Sequence of chain 60.E:
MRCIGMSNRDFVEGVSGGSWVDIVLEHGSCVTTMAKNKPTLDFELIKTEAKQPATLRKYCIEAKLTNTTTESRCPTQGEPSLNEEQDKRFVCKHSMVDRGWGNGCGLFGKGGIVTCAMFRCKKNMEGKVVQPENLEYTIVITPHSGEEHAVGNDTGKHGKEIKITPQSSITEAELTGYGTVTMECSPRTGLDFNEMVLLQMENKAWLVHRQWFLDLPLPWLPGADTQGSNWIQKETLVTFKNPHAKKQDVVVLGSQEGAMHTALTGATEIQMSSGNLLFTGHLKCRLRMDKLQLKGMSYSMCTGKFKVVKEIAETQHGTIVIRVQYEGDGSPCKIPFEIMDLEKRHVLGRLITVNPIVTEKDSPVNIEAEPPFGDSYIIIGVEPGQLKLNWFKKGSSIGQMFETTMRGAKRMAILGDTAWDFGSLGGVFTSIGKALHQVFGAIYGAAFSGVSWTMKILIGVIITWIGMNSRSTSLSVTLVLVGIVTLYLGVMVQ

Binding-site contacts:
Ligand atom C1 contacts residue HIS158 of chain 60.E at 3.8 Å.
Ligand atom N2 contacts residue ASN153 of chain 60.E at 2.9 Å (h-bond).
Ligand atom O5 contacts residue THR155 of chain 60.E at 3.8 Å.
Ligand atom C6 contacts residue LYS157 of chain 60.E at 4.2 Å.
Ligand atom O5 contacts residue GLY156 of chain 60.E at 4.3 Å.
Ligand atom N2 contacts residue HIS149 of chain 60.E at 3.4 Å.
Ligand atom O5 contacts residue HIS158 of chain 60.E at 3.1 Å.
Ligand atom C5 contacts residue ASN153 of chain 60.E at 3.7 Å.
Ligand atom O7 contacts residue THR155 of chain 60.E at 4.1 Å.
Ligand atom O5 contacts residue ASN153 of chain 60.E at 2.4 Å (h-bond).
Ligand atom C7 contacts residue ASN153 of chain 60.E at 3.5 Å.
Ligand atom C8 contacts residue GLY102 of chain 53.E at 4.2 Å.
Ligand atom O3 contacts residue HIS149 of chain 60.E at 4.1 Å.
Ligand atom C3 contacts residue ASN153 of chain 60.E at 3.8 Å.
Ligand atom C1 contacts residue ASN153 of chain 60.E at 1.4 Å.
Ligand atom C2 contacts residue HIS149 of chain 60.E at 3.6 Å.
Ligand atom O7 contacts residue ASN153 of chain 60.E at 3.8 Å.
Ligand atom O6 contacts residue LYS157 of chain 60.E at 4.2 Å.
Ligand atom C6 contacts residue THR155 of chain 60.E at 4.4 Å.
Ligand atom C5 contacts residue HIS158 of chain 60.E at 4.3 Å.
Ligand atom C4 contacts residue ASN153 of chain 60.E at 4.2 Å.
Ligand atom C1 contacts residue HIS149 of chain 60.E at 4.2 Å.
Ligand atom C6 contacts residue HIS158 of chain 60.E at 4.3 Å.
Ligand atom O6 contacts residue HIS158 of chain 60.E at 3.8 Å.
Ligand atom C5 contacts residue THR155 of chain 60.E at 3.9 Å.
Ligand atom C1 contacts residue THR155 of chain 60.E at 3.9 Å.
Ligand atom C2 contacts residue ASN153 of chain 60.E at 2.5 Å.

A protein and the small-molecule ligand that binds it are described below.
Small molecule (SMILES): CC(=O)N[C@@H]1[C@@H](O)[C@H](O)[C@@H](CO)O[C@H]1O

Sequence of chain 53.E:
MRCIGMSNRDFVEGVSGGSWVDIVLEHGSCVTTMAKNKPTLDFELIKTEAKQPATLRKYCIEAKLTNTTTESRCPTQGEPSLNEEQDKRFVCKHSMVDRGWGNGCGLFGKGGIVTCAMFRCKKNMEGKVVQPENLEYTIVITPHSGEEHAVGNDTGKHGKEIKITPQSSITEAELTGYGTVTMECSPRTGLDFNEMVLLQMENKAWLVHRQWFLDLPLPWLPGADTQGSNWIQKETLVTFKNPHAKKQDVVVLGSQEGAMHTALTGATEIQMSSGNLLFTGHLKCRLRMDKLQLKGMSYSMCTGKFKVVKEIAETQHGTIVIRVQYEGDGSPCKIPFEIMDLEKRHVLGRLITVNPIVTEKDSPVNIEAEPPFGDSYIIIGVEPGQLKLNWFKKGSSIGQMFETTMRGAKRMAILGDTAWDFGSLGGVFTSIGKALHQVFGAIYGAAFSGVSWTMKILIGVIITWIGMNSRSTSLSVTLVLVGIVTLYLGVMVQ